Binding-site contacts:
Ligand atom O5 contacts residue ASN311 of chain 1.B at 2.3 Å (h-bond).
Ligand atom C2 contacts residue ASN286 of chain 1.B at 3.9 Å.
Ligand atom O5 contacts residue ASN286 of chain 1.B at 3.9 Å.
Ligand atom O7 contacts residue ASN286 of chain 1.B at 4.1 Å.
Ligand atom N2 contacts residue ASN311 of chain 1.B at 2.9 Å (h-bond).
Ligand atom C2 contacts residue ASN311 of chain 1.B at 2.5 Å.
Ligand atom C8 contacts residue SER308 of chain 1.B at 3.5 Å.
Ligand atom C4 contacts residue ASN311 of chain 1.B at 4.2 Å.
Ligand atom C7 contacts residue ASN311 of chain 1.B at 4.0 Å.
Ligand atom C8 contacts residue SER307 of chain 1.B at 3.8 Å.
Ligand atom C3 contacts residue ASN311 of chain 1.B at 3.8 Å.
Ligand atom C1 contacts residue ASN286 of chain 1.B at 3.8 Å.
Ligand atom C5 contacts residue ASN311 of chain 1.B at 3.6 Å.
Ligand atom C1 contacts residue ASN311 of chain 1.B at 1.4 Å.

This protein binds this small molecule.
Small molecule (SMILES): CC(=O)N[C@H]1[C@H](O[C@H]2[C@H](O)[C@@H](NC(C)=O)CO[C@@H]2CO)O[C@H](CO)[C@@H](O)[C@@H]1O

Sequence of chain 1.B:
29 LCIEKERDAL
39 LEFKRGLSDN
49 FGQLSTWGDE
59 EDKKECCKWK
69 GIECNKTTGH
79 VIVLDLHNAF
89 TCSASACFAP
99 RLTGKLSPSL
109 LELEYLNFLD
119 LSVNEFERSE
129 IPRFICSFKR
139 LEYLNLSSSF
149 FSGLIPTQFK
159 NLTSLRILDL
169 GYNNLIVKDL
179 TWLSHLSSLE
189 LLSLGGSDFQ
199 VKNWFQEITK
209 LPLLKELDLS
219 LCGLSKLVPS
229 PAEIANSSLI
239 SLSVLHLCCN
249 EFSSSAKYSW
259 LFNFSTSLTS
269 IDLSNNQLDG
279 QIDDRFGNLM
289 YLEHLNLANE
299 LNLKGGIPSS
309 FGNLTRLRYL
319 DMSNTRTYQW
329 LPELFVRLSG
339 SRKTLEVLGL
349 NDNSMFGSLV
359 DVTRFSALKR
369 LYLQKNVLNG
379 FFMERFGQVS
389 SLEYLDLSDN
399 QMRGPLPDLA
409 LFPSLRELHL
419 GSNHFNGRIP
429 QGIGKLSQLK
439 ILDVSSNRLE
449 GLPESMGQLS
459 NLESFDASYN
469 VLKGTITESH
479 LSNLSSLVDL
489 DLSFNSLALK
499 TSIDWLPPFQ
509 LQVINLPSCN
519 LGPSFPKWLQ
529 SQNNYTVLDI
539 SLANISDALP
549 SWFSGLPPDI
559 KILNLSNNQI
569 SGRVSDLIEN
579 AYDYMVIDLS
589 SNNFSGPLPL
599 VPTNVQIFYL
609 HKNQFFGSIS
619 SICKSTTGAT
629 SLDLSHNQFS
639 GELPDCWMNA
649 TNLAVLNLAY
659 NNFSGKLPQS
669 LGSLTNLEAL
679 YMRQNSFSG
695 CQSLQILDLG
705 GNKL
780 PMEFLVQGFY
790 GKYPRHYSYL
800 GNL